Binding-site contacts:
Ligand atom O contacts residue PHE46 of chain 1.A at 3.8 Å.
Ligand atom C contacts residue PHE46 of chain 1.A at 4.1 Å (hydrophobic).
Ligand atom N contacts residue GLY50 of chain 1.A at 4.1 Å.
Ligand atom CA contacts residue PHE46 of chain 1.A at 4.4 Å (hydrophobic).
Ligand atom CA contacts residue VAL16 of chain 1.A at 4.4 Å (hydrophobic).
Ligand atom N contacts residue PHE46 of chain 1.A at 4.0 Å.
Ligand atom OXT contacts residue PHE46 of chain 1.A at 4.0 Å.
Ligand atom N contacts residue VAL16 of chain 1.A at 4.1 Å.
Ligand atom CA contacts residue LYS18 of chain 1.A at 3.2 Å.
Ligand atom C contacts residue LYS18 of chain 1.A at 3.5 Å.
Ligand atom OXT contacts residue LYS18 of chain 1.A at 2.9 Å (salt-bridge).
Ligand atom O contacts residue GLY50 of chain 1.A at 3.5 Å (h-bond).

The protein below binds the small molecule below.
Small molecule (SMILES): NCC(=O)O

Sequence of chain 1.A:
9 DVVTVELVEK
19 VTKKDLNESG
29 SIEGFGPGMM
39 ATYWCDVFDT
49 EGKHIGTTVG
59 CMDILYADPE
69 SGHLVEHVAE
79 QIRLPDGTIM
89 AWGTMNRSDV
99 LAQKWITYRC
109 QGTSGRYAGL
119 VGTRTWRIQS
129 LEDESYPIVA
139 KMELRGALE